Sequence of chain 1.X:
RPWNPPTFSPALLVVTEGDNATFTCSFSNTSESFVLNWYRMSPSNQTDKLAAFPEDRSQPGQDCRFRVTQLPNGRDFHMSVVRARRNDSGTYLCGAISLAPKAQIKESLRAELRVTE

A small-molecule ligand and the protein it binds are described below.
Small molecule (SMILES): CC(=O)N[C@@H]1[C@@H](O)[C@H](O)[C@@H](CO)O[C@H]1O

Binding-site contacts:
Ligand atom C8 contacts residue GLY24 of chain 1.X at 3.8 Å.
Ligand atom C8 contacts residue ASN26 of chain 1.X at 4.2 Å.
Ligand atom C7 contacts residue ASN26 of chain 1.X at 3.2 Å.
Ligand atom C1 contacts residue ASN26 of chain 1.X at 1.4 Å.
Ligand atom O7 contacts residue ASN26 of chain 1.X at 3.0 Å (h-bond).
Ligand atom C3 contacts residue ASN26 of chain 1.X at 3.8 Å.
Ligand atom N2 contacts residue ASN26 of chain 1.X at 2.9 Å (h-bond).
Ligand atom C4 contacts residue ASN26 of chain 1.X at 4.2 Å.
Ligand atom O5 contacts residue VAL88 of chain 1.X at 3.9 Å.
Ligand atom C1 contacts residue VAL88 of chain 1.X at 4.0 Å (hydrophobic).
Ligand atom C8 contacts residue ASP25 of chain 1.X at 4.5 Å.
Ligand atom C2 contacts residue ASN26 of chain 1.X at 2.5 Å.
Ligand atom C6 contacts residue ARG73 of chain 1.X at 3.6 Å.
Ligand atom O5 contacts residue ASN26 of chain 1.X at 2.4 Å (h-bond).
Ligand atom C5 contacts residue VAL88 of chain 1.X at 4.1 Å (hydrophobic).
Ligand atom C5 contacts residue ASN26 of chain 1.X at 3.7 Å.
Ligand atom O6 contacts residue ARG73 of chain 1.X at 3.6 Å.